Binding-site contacts:
Ligand atom C1 contacts residue ASN137 of chain 1.A at 3.5 Å.
Ligand atom C8 contacts residue CYS15 of chain 1.A at 3.9 Å (hydrophobic).
Ligand atom N2 contacts residue CYS136 of chain 1.A at 4.3 Å.
Ligand atom O7 contacts residue CYS136 of chain 1.A at 3.4 Å (h-bond).
Ligand atom C3 contacts residue ASN17 of chain 1.A at 3.8 Å.
Ligand atom O7 contacts residue ASN137 of chain 1.A at 4.3 Å.
Ligand atom C7 contacts residue CYS136 of chain 1.A at 4.2 Å (hydrophobic).
Ligand atom C7 contacts residue ASN17 of chain 1.A at 3.6 Å.
Ligand atom C2 contacts residue ASN17 of chain 1.A at 2.5 Å.
Ligand atom N2 contacts residue ASN137 of chain 1.A at 3.1 Å (h-bond).
Ligand atom C7 contacts residue CYS15 of chain 1.A at 3.8 Å (hydrophobic).
Ligand atom C1 contacts residue ASN17 of chain 1.A at 1.4 Å.
Ligand atom C5 contacts residue ASN17 of chain 1.A at 3.7 Å.
Ligand atom C7 contacts residue VAL16 of chain 1.A at 4.4 Å (hydrophobic).
Ligand atom C2 contacts residue ASN137 of chain 1.A at 3.7 Å.
Ligand atom O7 contacts residue CYS15 of chain 1.A at 2.9 Å (h-bond).
Ligand atom O7 contacts residue ASN17 of chain 1.A at 4.3 Å.
Ligand atom C4 contacts residue ASN17 of chain 1.A at 4.2 Å.
Ligand atom O5 contacts residue ASN17 of chain 1.A at 2.4 Å (h-bond).
Ligand atom C7 contacts residue ASN137 of chain 1.A at 4.1 Å.
Ligand atom O7 contacts residue VAL16 of chain 1.A at 3.9 Å.
Ligand atom C3 contacts residue ASN137 of chain 1.A at 4.1 Å.
Ligand atom C8 contacts residue ASN17 of chain 1.A at 4.0 Å.
Ligand atom N2 contacts residue ASN17 of chain 1.A at 2.9 Å (h-bond).

The small molecule below binds the protein below.
Small molecule (SMILES): CC(=O)N[C@@H]1[C@@H](O)[C@H](O)[C@@H](CO)O[C@H]1O

Sequence of chain 1.A:
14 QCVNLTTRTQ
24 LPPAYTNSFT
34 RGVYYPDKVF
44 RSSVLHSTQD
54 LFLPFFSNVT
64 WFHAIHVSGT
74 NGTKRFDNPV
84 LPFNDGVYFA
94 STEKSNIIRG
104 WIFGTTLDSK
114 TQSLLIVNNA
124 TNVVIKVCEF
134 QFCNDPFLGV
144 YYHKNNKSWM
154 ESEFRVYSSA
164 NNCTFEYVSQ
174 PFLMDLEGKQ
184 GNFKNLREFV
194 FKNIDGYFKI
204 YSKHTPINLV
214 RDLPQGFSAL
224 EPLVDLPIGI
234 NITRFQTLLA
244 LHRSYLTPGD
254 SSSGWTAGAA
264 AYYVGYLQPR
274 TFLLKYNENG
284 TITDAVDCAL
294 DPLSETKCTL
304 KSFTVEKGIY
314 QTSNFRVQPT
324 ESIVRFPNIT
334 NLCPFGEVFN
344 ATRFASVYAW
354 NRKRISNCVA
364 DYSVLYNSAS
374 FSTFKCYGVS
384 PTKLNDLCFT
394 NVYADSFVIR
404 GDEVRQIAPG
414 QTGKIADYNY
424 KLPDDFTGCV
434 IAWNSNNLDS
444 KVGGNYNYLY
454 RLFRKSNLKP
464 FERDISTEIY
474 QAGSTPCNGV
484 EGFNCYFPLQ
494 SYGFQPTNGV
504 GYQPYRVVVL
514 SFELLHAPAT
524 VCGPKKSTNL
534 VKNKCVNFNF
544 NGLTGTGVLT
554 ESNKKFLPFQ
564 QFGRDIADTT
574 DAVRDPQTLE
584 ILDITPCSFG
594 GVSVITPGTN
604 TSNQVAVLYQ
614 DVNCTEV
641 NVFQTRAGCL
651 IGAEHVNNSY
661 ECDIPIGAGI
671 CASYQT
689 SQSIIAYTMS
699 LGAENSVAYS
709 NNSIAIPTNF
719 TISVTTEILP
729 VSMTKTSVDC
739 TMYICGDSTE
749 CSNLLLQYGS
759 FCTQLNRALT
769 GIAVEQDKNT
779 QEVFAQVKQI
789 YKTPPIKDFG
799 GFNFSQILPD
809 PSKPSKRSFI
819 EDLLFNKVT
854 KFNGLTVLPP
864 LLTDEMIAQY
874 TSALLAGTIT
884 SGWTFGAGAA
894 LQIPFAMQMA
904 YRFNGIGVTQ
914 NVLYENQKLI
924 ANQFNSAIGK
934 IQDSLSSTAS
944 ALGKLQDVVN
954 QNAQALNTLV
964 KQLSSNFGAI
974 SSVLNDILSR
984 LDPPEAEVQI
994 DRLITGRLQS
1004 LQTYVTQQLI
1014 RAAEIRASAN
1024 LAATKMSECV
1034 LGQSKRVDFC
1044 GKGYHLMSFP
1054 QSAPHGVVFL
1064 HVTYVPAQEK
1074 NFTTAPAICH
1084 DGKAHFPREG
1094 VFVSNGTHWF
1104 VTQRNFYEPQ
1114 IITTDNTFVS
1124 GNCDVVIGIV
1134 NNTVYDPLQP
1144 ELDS